This protein binds this small molecule.
Small molecule (SMILES): C[C@@H]1NC(=O)[C@H](C[C@@](C)(O)CO)NC(=O)[C@@H]2CC3=C(N=C4C=CC=CC43)SC[C@H](NC(=O)[C@@H]([C@H](C)O)NC1=O)C(=O)N1C[C@H](O)C[C@H]1C(=O)N[C@@H](C)C(=O)N2

Binding-site contacts:
Ligand atom CD1 contacts residue ILE77 of chain 1.C at 3.9 Å (hydrophobic).
Ligand atom CH2 contacts residue LEU112 of chain 1.C at 4.0 Å (hydrophobic).
Ligand atom CB contacts residue ILE77 of chain 1.C at 4.5 Å (hydrophobic).
Ligand atom CG contacts residue ILE77 of chain 1.C at 3.7 Å (hydrophobic).
Ligand atom CD2 contacts residue ILE77 of chain 1.C at 3.5 Å (hydrophobic).
Ligand atom CB contacts residue GLU74 of chain 1.C at 3.8 Å.
Ligand atom OD1 contacts residue GLU74 of chain 1.C at 3.8 Å.
Ligand atom CZ2 contacts residue ILE77 of chain 1.C at 4.0 Å (hydrophobic).
Ligand atom CE2 contacts residue ILE77 of chain 1.C at 3.5 Å (hydrophobic).
Ligand atom OD1 contacts residue HIC75 of chain 1.C at 4.2 Å.
Ligand atom CZ3 contacts residue PRO114 of chain 1.C at 3.5 Å (hydrophobic).
Ligand atom CG contacts residue HIC75 of chain 1.C at 4.4 Å.
Ligand atom NE1 contacts residue ILE77 of chain 1.C at 3.8 Å.
Ligand atom CH2 contacts residue ILE77 of chain 1.C at 4.3 Å (hydrophobic).
Ligand atom CH2 contacts residue PRO114 of chain 1.C at 4.0 Å (hydrophobic).
Ligand atom CB contacts residue ASP181 of chain 1.C at 4.4 Å.
Ligand atom CB contacts residue GLU74 of chain 1.C at 4.5 Å.
Ligand atom CA contacts residue ILE77 of chain 1.C at 4.0 Å (hydrophobic).
Ligand atom CZ3 contacts residue ILE77 of chain 1.C at 4.3 Å (hydrophobic).
Ligand atom CB contacts residue THR79 of chain 1.C at 3.9 Å.
Ligand atom CE3 contacts residue ILE77 of chain 1.C at 3.9 Å (hydrophobic).
Ligand atom CE3 contacts residue PRO114 of chain 1.C at 3.9 Å (hydrophobic).
Ligand atom N contacts residue ILE77 of chain 1.C at 4.4 Å.
Ligand atom O contacts residue THR79 of chain 1.C at 4.2 Å.
Ligand atom CH2 contacts residue ARG179 of chain 1.C at 4.3 Å.
Ligand atom NE1 contacts residue ASP181 of chain 1.C at 3.7 Å.
Ligand atom C contacts residue ILE77 of chain 1.C at 4.2 Å (hydrophobic).
Ligand atom O contacts residue ILE77 of chain 1.C at 3.5 Å.
Ligand atom CH2 contacts residue ASN113 of chain 1.C at 4.4 Å.
Ligand atom CG contacts residue GLU74 of chain 1.C at 3.8 Å.
Ligand atom CZ2 contacts residue ARG179 of chain 1.C at 3.7 Å.

Sequence of chain 1.C:
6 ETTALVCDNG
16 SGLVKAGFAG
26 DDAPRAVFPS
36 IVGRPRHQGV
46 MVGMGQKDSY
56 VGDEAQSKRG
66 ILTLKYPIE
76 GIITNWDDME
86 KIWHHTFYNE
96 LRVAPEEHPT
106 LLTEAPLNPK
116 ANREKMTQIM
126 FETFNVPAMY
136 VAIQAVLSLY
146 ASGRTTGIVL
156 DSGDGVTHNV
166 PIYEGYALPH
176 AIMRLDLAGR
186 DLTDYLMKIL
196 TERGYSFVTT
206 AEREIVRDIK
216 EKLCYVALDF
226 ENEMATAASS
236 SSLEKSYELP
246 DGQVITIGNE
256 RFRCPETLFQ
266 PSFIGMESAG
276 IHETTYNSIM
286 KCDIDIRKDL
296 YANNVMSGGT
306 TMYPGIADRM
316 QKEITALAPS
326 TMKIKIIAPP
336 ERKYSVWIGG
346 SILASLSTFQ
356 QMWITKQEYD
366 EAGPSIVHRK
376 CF